A protein and the small-molecule ligand that binds it are described below.
Small molecule (SMILES): O=C(NO)c1cccc2ccccc12

Sequence of chain 1.C:
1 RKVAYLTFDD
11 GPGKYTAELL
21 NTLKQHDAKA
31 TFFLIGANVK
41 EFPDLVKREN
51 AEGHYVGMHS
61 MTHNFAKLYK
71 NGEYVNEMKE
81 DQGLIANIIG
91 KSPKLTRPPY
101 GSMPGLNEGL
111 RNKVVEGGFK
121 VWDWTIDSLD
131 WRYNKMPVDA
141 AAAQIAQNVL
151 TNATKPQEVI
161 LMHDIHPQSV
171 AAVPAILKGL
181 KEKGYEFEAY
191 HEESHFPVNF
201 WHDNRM

Binding-site contacts:
Ligand atom C6 contacts residue GLY101 of chain 1.C at 4.1 Å.
Ligand atom O14 contacts residue HIS63 of chain 1.C at 4.2 Å.
Ligand atom N13 contacts residue HIS59 of chain 1.C at 4.1 Å.
Ligand atom C5 contacts residue TYR100 of chain 1.C at 3.8 Å (hydrophobic).
Ligand atom C8 contacts residue TYR100 of chain 1.C at 3.6 Å (hydrophobic).
Ligand atom O14 contacts residue ASP10 of chain 1.C at 3.2 Å (salt-bridge).
Ligand atom N13 contacts residue LEU161 of chain 1.C at 4.3 Å.
Ligand atom C1 contacts residue ZN1 of chain 1.L at 3.0 Å.
Ligand atom C9 contacts residue TYR100 of chain 1.C at 3.5 Å (hydrophobic).
Ligand atom C1 contacts residue TYR100 of chain 1.C at 3.6 Å (hydrophobic).
Ligand atom O14 contacts residue HIS163 of chain 1.C at 3.1 Å (h-bond).
Ligand atom C1 contacts residue HIS63 of chain 1.C at 4.1 Å.
Ligand atom O14 contacts residue ASP9 of chain 1.C at 2.7 Å (salt-bridge).
Ligand atom C11 contacts residue TYR100 of chain 1.C at 3.7 Å (hydrophobic).
Ligand atom O12 contacts residue HIS63 of chain 1.C at 3.1 Å (h-bond).
Ligand atom N13 contacts residue ZN1 of chain 1.L at 2.9 Å.
Ligand atom O12 contacts residue HIS59 of chain 1.C at 3.4 Å (h-bond).
Ligand atom C1 contacts residue HIS163 of chain 1.C at 4.3 Å.
Ligand atom C3 contacts residue TYR100 of chain 1.C at 3.7 Å (hydrophobic).
Ligand atom C4 contacts residue TYR100 of chain 1.C at 3.7 Å (hydrophobic).
Ligand atom O12 contacts residue ZN1 of chain 1.L at 2.4 Å.
Ligand atom C7 contacts residue TYR100 of chain 1.C at 3.4 Å (hydrophobic).
Ligand atom N13 contacts residue HIS163 of chain 1.C at 3.1 Å (h-bond).
Ligand atom C1 contacts residue HIS59 of chain 1.C at 4.2 Å.
Ligand atom O12 contacts residue PRO98 of chain 1.C at 4.3 Å.
Ligand atom C7 contacts residue GLY101 of chain 1.C at 3.9 Å.
Ligand atom C10 contacts residue TYR100 of chain 1.C at 3.3 Å (hydrophobic).
Ligand atom C11 contacts residue HIS63 of chain 1.C at 4.0 Å.
Ligand atom O12 contacts residue PRO99 of chain 1.C at 3.5 Å.
Ligand atom O12 contacts residue TYR100 of chain 1.C at 3.0 Å (h-bond).
Ligand atom C1 contacts residue ASP9 of chain 1.C at 4.3 Å.
Ligand atom C2 contacts residue TYR100 of chain 1.C at 3.5 Å (hydrophobic).
Ligand atom C7 contacts residue TRP124 of chain 1.C at 3.6 Å (hydrophobic).
Ligand atom C2 contacts residue ZN1 of chain 1.L at 4.4 Å.
Ligand atom C6 contacts residue TRP124 of chain 1.C at 3.7 Å (hydrophobic).
Ligand atom O14 contacts residue ZN1 of chain 1.L at 2.1 Å.
Ligand atom C11 contacts residue ZN1 of chain 1.L at 4.4 Å.
Ligand atom C6 contacts residue TYR100 of chain 1.C at 3.6 Å (hydrophobic).
Ligand atom O14 contacts residue HIS59 of chain 1.C at 3.1 Å (h-bond).
Ligand atom N13 contacts residue ASP9 of chain 1.C at 3.4 Å (salt-bridge).